Sequence of chain 1.A:
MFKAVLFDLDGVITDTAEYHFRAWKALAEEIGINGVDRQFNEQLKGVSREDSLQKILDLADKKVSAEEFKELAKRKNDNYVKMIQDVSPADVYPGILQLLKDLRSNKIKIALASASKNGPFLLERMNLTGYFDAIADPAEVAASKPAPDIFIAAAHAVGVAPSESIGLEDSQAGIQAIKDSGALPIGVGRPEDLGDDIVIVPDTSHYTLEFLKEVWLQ

Binding-site contacts:
Ligand atom C1 contacts residue BG61 of chain 1.E at 1.0 Å.
Ligand atom O1 contacts residue SER116 of chain 1.A at 3.5 Å.
Ligand atom P contacts residue BG61 of chain 1.E at 0.2 Å.
Ligand atom C3 contacts residue VAL47 of chain 1.A at 3.5 Å (hydrophobic).
Ligand atom C3 contacts residue BG61 of chain 1.E at 0.9 Å.
Ligand atom C4 contacts residue BG61 of chain 1.E at 0.7 Å.
Ligand atom C5 contacts residue BG61 of chain 1.E at 0.7 Å.
Ligand atom O3 contacts residue BEF1 of chain 1.B at 3.3 Å.
Ligand atom O6 contacts residue BG61 of chain 1.E at 2.6 Å (h-bond).
Ligand atom O3 contacts residue ASP10 of chain 1.A at 3.2 Å (salt-bridge).
Ligand atom O1P contacts residue SER116 of chain 1.A at 2.5 Å (h-bond).
Ligand atom O4 contacts residue GLY46 of chain 1.A at 3.3 Å (h-bond).
Ligand atom O5 contacts residue BG61 of chain 1.E at 0.8 Å (h-bond).
Ligand atom O1 contacts residue BG61 of chain 1.E at 0.7 Å.
Ligand atom O2P contacts residue ARG49 of chain 1.A at 3.0 Å (salt-bridge).
Ligand atom P contacts residue SER116 of chain 1.A at 3.5 Å.
Ligand atom C6 contacts residue BG61 of chain 1.E at 1.8 Å.
Ligand atom O1P contacts residue BG61 of chain 1.E at 0.4 Å (h-bond).
Ligand atom C6 contacts residue SER52 of chain 1.A at 3.0 Å.
Ligand atom O2 contacts residue BG61 of chain 1.E at 0.7 Å (h-bond).
Ligand atom O2P contacts residue BG61 of chain 1.E at 0.3 Å (h-bond).
Ligand atom C5 contacts residue SER52 of chain 1.A at 3.4 Å.
Ligand atom O3 contacts residue BG61 of chain 1.E at 0.4 Å.
Ligand atom O2P contacts residue LYS117 of chain 1.A at 2.9 Å (salt-bridge).
Ligand atom O3P contacts residue BG61 of chain 1.E at 0.6 Å (h-bond).
Ligand atom O6 contacts residue LEU44 of chain 1.A at 2.6 Å (h-bond).
Ligand atom O3P contacts residue ARG49 of chain 1.A at 2.9 Å (salt-bridge).
Ligand atom C2 contacts residue BG61 of chain 1.E at 0.8 Å.
Ligand atom C6 contacts residue TRP24 of chain 1.A at 2.7 Å (hydrophobic).
Ligand atom O1P contacts residue ASN118 of chain 1.A at 2.8 Å (h-bond).
Ligand atom C5 contacts residue VAL47 of chain 1.A at 2.7 Å (hydrophobic).
Ligand atom O2 contacts residue SER116 of chain 1.A at 2.8 Å (h-bond).
Ligand atom O1P contacts residue HIS20 of chain 1.A at 3.3 Å.
Ligand atom O3 contacts residue GLY46 of chain 1.A at 3.5 Å (h-bond).
Ligand atom O4 contacts residue BG61 of chain 1.E at 0.8 Å (h-bond).
Ligand atom O2 contacts residue ALA115 of chain 1.A at 3.0 Å.
Ligand atom O6 contacts residue SER52 of chain 1.A at 2.9 Å (h-bond).
Ligand atom O5 contacts residue VAL47 of chain 1.A at 3.1 Å (h-bond).
Ligand atom O4 contacts residue LEU44 of chain 1.A at 2.7 Å (h-bond).
Ligand atom O6 contacts residue TRP24 of chain 1.A at 3.3 Å (h-bond).

A protein and the small-molecule ligand that binds it are described below.
Small molecule (SMILES): O=P(O)(O)O[C@H]1O[C@H](CO)[C@@H](O)[C@H](O)[C@H]1O